Sequence of chain 1.B:
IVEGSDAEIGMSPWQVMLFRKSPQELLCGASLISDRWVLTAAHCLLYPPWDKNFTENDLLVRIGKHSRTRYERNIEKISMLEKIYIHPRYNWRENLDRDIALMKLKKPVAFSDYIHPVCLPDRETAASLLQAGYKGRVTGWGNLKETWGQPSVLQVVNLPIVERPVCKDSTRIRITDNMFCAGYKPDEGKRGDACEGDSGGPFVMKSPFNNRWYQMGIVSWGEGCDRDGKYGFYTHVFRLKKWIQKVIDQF

Binding-site contacts:
Ligand atom O5 contacts residue ASN53 of chain 1.B at 2.3 Å (h-bond).
Ligand atom C1 contacts residue ASN53 of chain 1.B at 1.4 Å.
Ligand atom O6 contacts residue THR55 of chain 1.B at 3.3 Å.
Ligand atom O7 contacts residue ASN53 of chain 1.B at 4.1 Å.
Ligand atom O7 contacts residue LEU46 of chain 1.B at 4.0 Å.
Ligand atom C7 contacts residue ASN53 of chain 1.B at 3.8 Å.
Ligand atom C5 contacts residue ASN53 of chain 1.B at 3.6 Å.
Ligand atom C3 contacts residue ASN53 of chain 1.B at 3.8 Å.
Ligand atom N2 contacts residue ASN53 of chain 1.B at 3.0 Å (h-bond).
Ligand atom C7 contacts residue LEU46 of chain 1.B at 3.9 Å (hydrophobic).
Ligand atom C8 contacts residue PRO48 of chain 1.B at 4.1 Å (hydrophobic).
Ligand atom C4 contacts residue ASN53 of chain 1.B at 4.2 Å.
Ligand atom C2 contacts residue ASN53 of chain 1.B at 2.5 Å.
Ligand atom C8 contacts residue LEU46 of chain 1.B at 3.8 Å (hydrophobic).

The small molecule below binds the protein below.
Small molecule (SMILES): CC(=O)N[C@@H]1[C@@H](O)[C@H](O)[C@@H](CO)O[C@H]1O